Sequence of chain 1.A:
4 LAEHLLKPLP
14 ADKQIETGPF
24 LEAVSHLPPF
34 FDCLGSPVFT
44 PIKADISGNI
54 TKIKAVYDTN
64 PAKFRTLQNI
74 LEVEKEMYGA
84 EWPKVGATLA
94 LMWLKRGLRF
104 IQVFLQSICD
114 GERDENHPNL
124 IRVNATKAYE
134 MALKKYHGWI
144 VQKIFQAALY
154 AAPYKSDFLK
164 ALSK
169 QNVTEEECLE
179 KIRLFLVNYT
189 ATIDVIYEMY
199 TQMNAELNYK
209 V

Binding-site contacts:
Ligand atom C5 contacts residue PHE34 of chain 1.A at 4.0 Å (hydrophobic).
Ligand atom C4 contacts residue ILE104 of chain 1.A at 4.5 Å (hydrophobic).
Ligand atom C3 contacts residue PHE34 of chain 1.A at 3.6 Å (hydrophobic).
Ligand atom C5 contacts residue PHE107 of chain 1.A at 4.2 Å (hydrophobic).
Ligand atom C5 contacts residue ILE104 of chain 1.A at 4.1 Å (hydrophobic).
Ligand atom C1 contacts residue ILE104 of chain 1.A at 4.4 Å (hydrophobic).
Ligand atom C5 contacts residue PHE103 of chain 1.A at 4.0 Å (hydrophobic).
Ligand atom C1 contacts residue LEU30 of chain 1.A at 3.5 Å (hydrophobic).
Ligand atom C5 contacts residue EIC1 of chain 1.D at 3.4 Å.
Ligand atom C4 contacts residue LEU37 of chain 1.A at 4.4 Å (hydrophobic).
Ligand atom C2 contacts residue PHE33 of chain 1.A at 3.9 Å (hydrophobic).
Ligand atom C1 contacts residue PHE34 of chain 1.A at 4.2 Å (hydrophobic).
Ligand atom C4 contacts residue PHE34 of chain 1.A at 4.4 Å (hydrophobic).
Ligand atom C3 contacts residue ILE104 of chain 1.A at 3.9 Å (hydrophobic).
Ligand atom C4 contacts residue EIC1 of chain 1.D at 3.8 Å.
Ligand atom C1 contacts residue PHE33 of chain 1.A at 3.4 Å (hydrophobic).
Ligand atom C4 contacts residue PHE107 of chain 1.A at 4.3 Å (hydrophobic).

A small-molecule ligand and the protein it binds are described below.
Small molecule (SMILES): CCCCC